Sequence of chain 1.B:
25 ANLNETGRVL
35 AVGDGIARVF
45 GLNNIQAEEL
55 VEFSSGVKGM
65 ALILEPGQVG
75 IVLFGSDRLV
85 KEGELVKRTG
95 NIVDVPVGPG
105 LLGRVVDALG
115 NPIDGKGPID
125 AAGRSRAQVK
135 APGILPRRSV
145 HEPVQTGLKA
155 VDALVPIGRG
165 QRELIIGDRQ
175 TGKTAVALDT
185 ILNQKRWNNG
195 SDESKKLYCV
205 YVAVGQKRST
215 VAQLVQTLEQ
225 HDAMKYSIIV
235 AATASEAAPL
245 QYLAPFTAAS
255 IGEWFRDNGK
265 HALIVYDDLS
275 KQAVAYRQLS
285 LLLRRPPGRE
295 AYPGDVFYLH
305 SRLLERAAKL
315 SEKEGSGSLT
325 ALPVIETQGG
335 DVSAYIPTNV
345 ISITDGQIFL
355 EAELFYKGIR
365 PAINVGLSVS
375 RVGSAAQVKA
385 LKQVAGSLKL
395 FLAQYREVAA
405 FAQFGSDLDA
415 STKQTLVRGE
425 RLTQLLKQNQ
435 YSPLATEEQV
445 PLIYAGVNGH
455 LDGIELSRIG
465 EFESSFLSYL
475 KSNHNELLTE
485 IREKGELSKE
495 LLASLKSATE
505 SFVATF

Sequence of chain 1.E:
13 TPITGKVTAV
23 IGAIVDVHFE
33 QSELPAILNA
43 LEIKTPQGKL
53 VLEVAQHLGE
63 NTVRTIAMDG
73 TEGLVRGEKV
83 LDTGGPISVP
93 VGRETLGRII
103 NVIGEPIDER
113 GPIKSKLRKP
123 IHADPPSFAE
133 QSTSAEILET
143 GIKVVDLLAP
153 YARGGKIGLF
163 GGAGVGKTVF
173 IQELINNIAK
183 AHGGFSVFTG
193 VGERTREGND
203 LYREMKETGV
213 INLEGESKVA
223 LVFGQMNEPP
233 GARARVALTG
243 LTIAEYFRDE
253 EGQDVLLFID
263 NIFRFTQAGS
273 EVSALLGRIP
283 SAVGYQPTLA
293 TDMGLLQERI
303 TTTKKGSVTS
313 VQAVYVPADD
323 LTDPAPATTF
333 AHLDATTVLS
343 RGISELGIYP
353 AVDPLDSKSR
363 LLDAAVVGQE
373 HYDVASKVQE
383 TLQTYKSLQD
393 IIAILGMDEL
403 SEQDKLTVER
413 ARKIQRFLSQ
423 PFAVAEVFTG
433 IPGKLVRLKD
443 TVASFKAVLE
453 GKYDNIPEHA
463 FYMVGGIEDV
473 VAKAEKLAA

This small molecule binds to this protein.
Small molecule (SMILES): Nc1ncnc2c1ncn2[C@@H]1O[C@H](CO[P](=O)(O)O[P](=O)(O)NP(=O)(O)O)[C@@H](O)[C@H]1O

Binding-site contacts:
Ligand atom C6 contacts residue ARG364 of chain 1.B at 3.6 Å.
Ligand atom O4' contacts residue PHE359 of chain 1.B at 3.1 Å.
Ligand atom O1A contacts residue GLY176 of chain 1.B at 3.7 Å.
Ligand atom PG contacts residue GLN174 of chain 1.B at 3.6 Å.
Ligand atom C4' contacts residue GLN174 of chain 1.B at 3.5 Å.
Ligand atom O5' contacts residue GLY176 of chain 1.B at 3.2 Å (h-bond).
Ligand atom O1B contacts residue LYS177 of chain 1.B at 3.1 Å (salt-bridge).
Ligand atom PG contacts residue MG1 of chain 1.CA at 3.5 Å.
Ligand atom PB contacts residue MG1 of chain 1.CA at 3.6 Å.
Ligand atom O3A contacts residue THR178 of chain 1.B at 3.7 Å.
Ligand atom N9 contacts residue GLN434 of chain 1.B at 3.4 Å (h-bond).
Ligand atom C2' contacts residue GLN434 of chain 1.B at 3.5 Å.
Ligand atom O3A contacts residue LYS177 of chain 1.B at 3.1 Å (salt-bridge).
Ligand atom N1 contacts residue GLN434 of chain 1.B at 3.6 Å.
Ligand atom N7 contacts residue GLN434 of chain 1.B at 3.6 Å.
Ligand atom O2' contacts residue GLN434 of chain 1.B at 3.0 Å (h-bond).
Ligand atom N3 contacts residue ARG364 of chain 1.B at 3.7 Å.
Ligand atom PB contacts residue LYS177 of chain 1.B at 3.7 Å.
Ligand atom O1A contacts residue THR178 of chain 1.B at 3.7 Å.
Ligand atom O3A contacts residue GLY176 of chain 1.B at 2.9 Å (h-bond).
Ligand atom PA contacts residue GLY176 of chain 1.B at 3.6 Å.
Ligand atom O3G contacts residue GLN174 of chain 1.B at 3.0 Å (h-bond).
Ligand atom O1G contacts residue GLN174 of chain 1.B at 3.2 Å (h-bond).
Ligand atom C8 contacts residue GLN434 of chain 1.B at 3.4 Å.
Ligand atom N6 contacts residue GLN432 of chain 1.B at 3.0 Å (h-bond).
Ligand atom C5' contacts residue GLN174 of chain 1.B at 3.4 Å.
Ligand atom O1B contacts residue GLN174 of chain 1.B at 3.6 Å.
Ligand atom O1B contacts residue THR175 of chain 1.B at 3.0 Å (h-bond).
Ligand atom C8 contacts residue ALA179 of chain 1.B at 3.5 Å (hydrophobic).
Ligand atom N3B contacts residue GLN174 of chain 1.B at 3.0 Å.
Ligand atom N6 contacts residue ARG364 of chain 1.B at 3.4 Å.
Ligand atom O1A contacts residue ALA179 of chain 1.B at 3.0 Å (h-bond).
Ligand atom C6 contacts residue GLN434 of chain 1.B at 3.7 Å.
Ligand atom N7 contacts residue ALA179 of chain 1.B at 3.3 Å.
Ligand atom O1B contacts residue GLY176 of chain 1.B at 3.6 Å (h-bond).
Ligand atom N6 contacts residue GLN434 of chain 1.B at 3.5 Å (h-bond).
Ligand atom O2B contacts residue THR178 of chain 1.B at 2.6 Å (h-bond).
Ligand atom C5 contacts residue GLN434 of chain 1.B at 3.7 Å.
Ligand atom O2G contacts residue MG1 of chain 1.CA at 2.2 Å.
Ligand atom O2B contacts residue MG1 of chain 1.CA at 2.2 Å.